Binding-site contacts:
Ligand atom C16 contacts residue SER85 of chain 1.B at 3.9 Å.
Ligand atom C15 contacts residue HIS245 of chain 1.B at 3.8 Å.
Ligand atom C18 contacts residue TYR119 of chain 1.B at 3.4 Å (hydrophobic).
Ligand atom O05 contacts residue TYR269 of chain 1.B at 3.0 Å (h-bond).
Ligand atom C13 contacts residue PHE78 of chain 1.B at 3.6 Å (hydrophobic).
Ligand atom O04 contacts residue LEU265 of chain 1.B at 4.0 Å.
Ligand atom C11 contacts residue PHE78 of chain 1.B at 3.6 Å (hydrophobic).
Ligand atom CL1 contacts residue ILE252 of chain 1.B at 3.2 Å.
Ligand atom C16 contacts residue HIS245 of chain 1.B at 3.7 Å.
Ligand atom C12 contacts residue HIS245 of chain 1.B at 4.1 Å.
Ligand atom CL2 contacts residue ALA260 of chain 1.B at 3.2 Å.
Ligand atom C08 contacts residue ALA260 of chain 1.B at 3.8 Å (hydrophobic).
Ligand atom C06 contacts residue ALA260 of chain 1.B at 4.0 Å (hydrophobic).
Ligand atom C17 contacts residue SER85 of chain 1.B at 4.0 Å.
Ligand atom O05 contacts residue HIS245 of chain 1.B at 3.8 Å.
Ligand atom C09 contacts residue GLN82 of chain 1.B at 3.6 Å.
Ligand atom C12 contacts residue VAL249 of chain 1.B at 3.9 Å (hydrophobic).
Ligand atom C10 contacts residue GLN82 of chain 1.B at 3.8 Å.
Ligand atom C18 contacts residue SER85 of chain 1.B at 3.1 Å.
Ligand atom C08 contacts residue GLN82 of chain 1.B at 3.4 Å.
Ligand atom O04 contacts residue GLN82 of chain 1.B at 3.7 Å.
Ligand atom C12 contacts residue TYR269 of chain 1.B at 4.0 Å (hydrophobic).
Ligand atom C06 contacts residue GLN82 of chain 1.B at 3.2 Å.
Ligand atom CL2 contacts residue LEU261 of chain 1.B at 3.8 Å.
Ligand atom O05 contacts residue SER85 of chain 1.B at 3.9 Å.
Ligand atom C07 contacts residue ALA260 of chain 1.B at 4.1 Å (hydrophobic).
Ligand atom O04 contacts residue TYR119 of chain 1.B at 3.6 Å (h-bond).
Ligand atom C17 contacts residue CYS81 of chain 1.B at 3.7 Å (hydrophobic).
Ligand atom O04 contacts residue SER85 of chain 1.B at 2.4 Å (h-bond).
Ligand atom C10 contacts residue LEU261 of chain 1.B at 3.8 Å (hydrophobic).
Ligand atom C16 contacts residue TYR119 of chain 1.B at 4.0 Å (hydrophobic).
Ligand atom O04 contacts residue CYS81 of chain 1.B at 3.7 Å.
Ligand atom O03 contacts residue HIS245 of chain 1.B at 3.0 Å (h-bond).
Ligand atom O05 contacts residue TYR119 of chain 1.B at 2.5 Å (h-bond).
Ligand atom C14 contacts residue HIS245 of chain 1.B at 3.8 Å.
Ligand atom C15 contacts residue SER85 of chain 1.B at 3.9 Å.
Ligand atom C16 contacts residue PHE123 of chain 1.B at 3.6 Å (hydrophobic).
Ligand atom C08 contacts residue ALA259 of chain 1.B at 4.1 Å (hydrophobic).
Ligand atom C10 contacts residue VAL249 of chain 1.B at 4.1 Å (hydrophobic).
Ligand atom CL2 contacts residue ALA259 of chain 1.B at 4.0 Å.

This small molecule binds to this protein.
Small molecule (SMILES): CC(C)(Oc1ccc([C@@H]2CC2(Cl)Cl)cc1)C(=O)O

Sequence of chain 1.B:
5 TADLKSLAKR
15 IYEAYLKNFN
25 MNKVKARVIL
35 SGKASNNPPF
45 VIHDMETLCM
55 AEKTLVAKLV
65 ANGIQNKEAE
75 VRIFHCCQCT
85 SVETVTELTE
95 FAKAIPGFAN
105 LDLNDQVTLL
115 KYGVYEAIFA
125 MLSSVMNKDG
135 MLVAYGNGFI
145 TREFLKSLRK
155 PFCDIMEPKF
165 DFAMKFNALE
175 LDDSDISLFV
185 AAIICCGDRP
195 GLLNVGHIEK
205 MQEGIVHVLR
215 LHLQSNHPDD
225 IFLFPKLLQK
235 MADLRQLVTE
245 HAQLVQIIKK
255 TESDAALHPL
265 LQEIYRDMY